Sequence of chain 1.E:
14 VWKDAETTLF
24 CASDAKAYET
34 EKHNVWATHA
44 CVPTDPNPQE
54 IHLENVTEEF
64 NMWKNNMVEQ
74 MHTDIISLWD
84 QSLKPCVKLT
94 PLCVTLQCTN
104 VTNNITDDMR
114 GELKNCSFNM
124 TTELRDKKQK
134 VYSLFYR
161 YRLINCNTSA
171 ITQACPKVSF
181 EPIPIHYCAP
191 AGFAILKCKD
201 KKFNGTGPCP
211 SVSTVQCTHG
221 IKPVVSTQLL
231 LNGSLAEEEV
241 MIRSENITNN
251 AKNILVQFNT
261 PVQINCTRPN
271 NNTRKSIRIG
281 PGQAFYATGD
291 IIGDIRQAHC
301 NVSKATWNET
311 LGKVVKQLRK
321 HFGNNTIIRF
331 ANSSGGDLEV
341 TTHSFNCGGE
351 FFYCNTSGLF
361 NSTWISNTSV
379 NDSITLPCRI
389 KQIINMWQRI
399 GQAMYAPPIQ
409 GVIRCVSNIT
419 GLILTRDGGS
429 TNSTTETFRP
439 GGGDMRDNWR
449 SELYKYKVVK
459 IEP

A small-molecule ligand and the protein it binds are described below.
Small molecule (SMILES): CC(=O)N[C@@H]1[C@@H](O)[C@H](O)[C@@H](CO)O[C@H]1O

Binding-site contacts:
Ligand atom C8 contacts residue ASN416 of chain 1.E at 4.4 Å.
Ligand atom C8 contacts residue ASN232 of chain 1.E at 4.1 Å.
Ligand atom C8 contacts residue NAG1 of chain 1.U at 3.2 Å.
Ligand atom C2 contacts residue ASN416 of chain 1.E at 2.5 Å.
Ligand atom C1 contacts residue ASN416 of chain 1.E at 1.4 Å.
Ligand atom C1 contacts residue PRO261 of chain 1.E at 4.2 Å (hydrophobic).
Ligand atom C3 contacts residue ASN416 of chain 1.E at 3.8 Å.
Ligand atom C7 contacts residue NAG1 of chain 1.U at 4.1 Å.
Ligand atom C7 contacts residue ASN416 of chain 1.E at 3.7 Å.
Ligand atom O7 contacts residue ASN416 of chain 1.E at 4.4 Å.
Ligand atom O6 contacts residue PRO261 of chain 1.E at 3.5 Å.
Ligand atom C4 contacts residue ASN416 of chain 1.E at 4.3 Å.
Ligand atom N2 contacts residue ASN416 of chain 1.E at 2.9 Å (h-bond).
Ligand atom N2 contacts residue NAG1 of chain 1.U at 3.9 Å.
Ligand atom O5 contacts residue PRO261 of chain 1.E at 3.6 Å.
Ligand atom O5 contacts residue ASN416 of chain 1.E at 2.3 Å (h-bond).
Ligand atom C5 contacts residue ASN416 of chain 1.E at 3.6 Å.